Binding-site contacts:
Ligand atom C7 contacts residue ASN29 of chain 1.A at 3.3 Å.
Ligand atom C3 contacts residue ASN29 of chain 1.A at 3.8 Å.
Ligand atom C8 contacts residue THR31 of chain 1.A at 4.1 Å.
Ligand atom C5 contacts residue ASN29 of chain 1.A at 3.5 Å.
Ligand atom C6 contacts residue THR31 of chain 1.A at 4.4 Å.
Ligand atom C8 contacts residue ASN29 of chain 1.A at 4.4 Å.
Ligand atom N2 contacts residue ASN29 of chain 1.A at 3.0 Å (h-bond).
Ligand atom O5 contacts residue LEU320 of chain 1.A at 4.2 Å.
Ligand atom C2 contacts residue ASN29 of chain 1.A at 2.5 Å.
Ligand atom C1 contacts residue ASN29 of chain 1.A at 1.4 Å.
Ligand atom O7 contacts residue ASN29 of chain 1.A at 3.2 Å (h-bond).
Ligand atom C6 contacts residue LEU320 of chain 1.A at 3.9 Å (hydrophobic).
Ligand atom C4 contacts residue ASN29 of chain 1.A at 4.2 Å.
Ligand atom O5 contacts residue ASN29 of chain 1.A at 2.4 Å (h-bond).
Ligand atom O6 contacts residue LEU320 of chain 1.A at 3.7 Å.

Sequence of chain 1.A:
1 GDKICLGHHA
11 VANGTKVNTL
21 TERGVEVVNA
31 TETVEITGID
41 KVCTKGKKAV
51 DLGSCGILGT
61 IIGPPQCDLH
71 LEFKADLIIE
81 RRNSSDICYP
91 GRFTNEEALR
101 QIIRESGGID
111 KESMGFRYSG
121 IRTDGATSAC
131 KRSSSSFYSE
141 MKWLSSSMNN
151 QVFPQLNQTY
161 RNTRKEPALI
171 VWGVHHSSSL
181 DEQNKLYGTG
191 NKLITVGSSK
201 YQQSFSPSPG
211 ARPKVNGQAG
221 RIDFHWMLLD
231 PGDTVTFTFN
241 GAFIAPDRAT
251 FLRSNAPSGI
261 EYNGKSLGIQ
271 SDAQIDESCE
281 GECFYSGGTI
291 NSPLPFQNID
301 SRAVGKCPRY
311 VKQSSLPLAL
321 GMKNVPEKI

A protein and the small-molecule ligand that binds it are described below.
Small molecule (SMILES): CC(=O)N[C@H]1[C@H](O[C@H]2[C@H](O)[C@@H](NC(C)=O)CO[C@@H]2CO)O[C@H](CO)[C@@H](O)[C@@H]1O